The protein below binds the small molecule below.
Small molecule (SMILES): CC(=O)N[C@H]1[C@H](O[C@H]2[C@H](O)[C@@H](NC(C)=O)CO[C@@H]2CO[C@@H]2O[C@@H](C)[C@@H](O)[C@@H](O)[C@@H]2O)O[C@H](CO)[C@@H](O)[C@@H]1O

Sequence of chain 3.A:
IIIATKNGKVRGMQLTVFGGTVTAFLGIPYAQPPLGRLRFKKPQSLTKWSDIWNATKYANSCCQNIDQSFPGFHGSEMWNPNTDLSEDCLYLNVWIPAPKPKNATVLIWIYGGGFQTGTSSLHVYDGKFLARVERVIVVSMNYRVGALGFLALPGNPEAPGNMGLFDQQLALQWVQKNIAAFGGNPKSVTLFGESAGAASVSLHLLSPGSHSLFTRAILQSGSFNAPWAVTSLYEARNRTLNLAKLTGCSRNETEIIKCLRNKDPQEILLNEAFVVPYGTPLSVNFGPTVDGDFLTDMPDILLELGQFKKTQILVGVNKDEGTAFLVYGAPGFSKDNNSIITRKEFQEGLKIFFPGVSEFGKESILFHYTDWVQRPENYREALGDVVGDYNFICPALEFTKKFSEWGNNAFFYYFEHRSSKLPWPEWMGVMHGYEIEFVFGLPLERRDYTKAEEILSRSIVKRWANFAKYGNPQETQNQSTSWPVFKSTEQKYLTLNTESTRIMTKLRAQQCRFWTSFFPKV

Binding-site contacts:
Ligand atom C8 contacts residue ASN341 of chain 3.A at 3.5 Å.
Ligand atom C5 contacts residue GLY336 of chain 3.A at 4.4 Å.
Ligand atom C2 contacts residue GLY336 of chain 3.A at 4.5 Å.
Ligand atom C8 contacts residue GLY336 of chain 3.A at 4.0 Å.
Ligand atom C2 contacts residue ASN341 of chain 3.A at 2.4 Å.
Ligand atom C6 contacts residue SER338 of chain 3.A at 4.2 Å.
Ligand atom O7 contacts residue PHE337 of chain 3.A at 3.8 Å.
Ligand atom C1 contacts residue GLY336 of chain 3.A at 4.3 Å.
Ligand atom N2 contacts residue GLY336 of chain 3.A at 4.4 Å.
Ligand atom O5 contacts residue ASN341 of chain 3.A at 2.4 Å (h-bond).
Ligand atom O5 contacts residue SER338 of chain 3.A at 4.2 Å.
Ligand atom O4 contacts residue GLY336 of chain 3.A at 4.1 Å.
Ligand atom C7 contacts residue GLY336 of chain 3.A at 3.8 Å.
Ligand atom C3 contacts residue ASN341 of chain 3.A at 3.8 Å.
Ligand atom C6 contacts residue PHE337 of chain 3.A at 4.3 Å (hydrophobic).
Ligand atom O5 contacts residue SER338 of chain 3.A at 3.4 Å.
Ligand atom C6 contacts residue SER338 of chain 3.A at 3.9 Å.
Ligand atom C8 contacts residue ASN342 of chain 3.A at 4.2 Å.
Ligand atom N2 contacts residue ASN341 of chain 3.A at 2.9 Å (h-bond).
Ligand atom C3 contacts residue GLY336 of chain 3.A at 4.0 Å.
Ligand atom C8 contacts residue PRO335 of chain 3.A at 4.2 Å (hydrophobic).
Ligand atom C1 contacts residue SER338 of chain 3.A at 3.7 Å.
Ligand atom C5 contacts residue ASN341 of chain 3.A at 3.7 Å.
Ligand atom O7 contacts residue GLY336 of chain 3.A at 3.1 Å (h-bond).
Ligand atom C4 contacts residue ASN341 of chain 3.A at 4.2 Å.
Ligand atom C5 contacts residue PHE337 of chain 3.A at 4.2 Å (hydrophobic).
Ligand atom C1 contacts residue ASN341 of chain 3.A at 1.4 Å.
Ligand atom C7 contacts residue ASN341 of chain 3.A at 3.6 Å.
Ligand atom C5 contacts residue SER338 of chain 3.A at 4.0 Å.
Ligand atom O7 contacts residue PRO335 of chain 3.A at 4.2 Å.
Ligand atom C6 contacts residue ASN341 of chain 3.A at 4.1 Å.
Ligand atom C5 contacts residue ASN341 of chain 3.A at 4.4 Å.
Ligand atom C6 contacts residue ASP340 of chain 3.A at 4.1 Å.